Sequence of chain 1.B:
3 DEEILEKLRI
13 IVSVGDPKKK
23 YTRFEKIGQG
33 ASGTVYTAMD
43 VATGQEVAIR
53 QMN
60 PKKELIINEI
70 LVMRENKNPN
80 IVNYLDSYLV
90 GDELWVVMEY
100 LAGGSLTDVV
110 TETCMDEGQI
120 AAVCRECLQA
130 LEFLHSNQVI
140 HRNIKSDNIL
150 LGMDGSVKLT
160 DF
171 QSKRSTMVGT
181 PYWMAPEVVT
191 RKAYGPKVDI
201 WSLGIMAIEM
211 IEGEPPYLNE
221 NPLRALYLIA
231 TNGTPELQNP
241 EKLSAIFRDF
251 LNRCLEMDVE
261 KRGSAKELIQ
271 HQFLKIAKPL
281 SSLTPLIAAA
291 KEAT

This small molecule binds to this protein.
Small molecule (SMILES): Nc1ncnc2c1ncn2[C@@H]1O[C@H](CO[P](=O)(O)O[P](=O)(O)NP(=O)(O)O)[C@@H](O)[C@H]1O

Binding-site contacts:
Ligand atom C4' contacts residue GLY30 of chain 1.A at 4.0 Å.
Ligand atom O2A contacts residue GLY32 of chain 1.A at 3.0 Å.
Ligand atom O1G contacts residue ALA33 of chain 1.A at 3.5 Å (h-bond).
Ligand atom N6 contacts residue ALA50 of chain 1.A at 3.8 Å.
Ligand atom C5 contacts residue MET97 of chain 1.A at 4.0 Å (hydrophobic).
Ligand atom N1 contacts residue TYR99 of chain 1.A at 3.8 Å.
Ligand atom N6 contacts residue GLU98 of chain 1.A at 3.0 Å (salt-bridge).
Ligand atom O1A contacts residue VAL37 of chain 1.A at 3.8 Å.
Ligand atom O1A contacts residue ARG52 of chain 1.A at 2.9 Å (salt-bridge).
Ligand atom O5' contacts residue GLY32 of chain 1.A at 3.2 Å.
Ligand atom O2G contacts residue MG1 of chain 1.C at 3.3 Å.
Ligand atom C5' contacts residue GLY30 of chain 1.A at 4.0 Å.
Ligand atom C4 contacts residue LEU149 of chain 1.A at 4.0 Å (hydrophobic).
Ligand atom C6 contacts residue MET97 of chain 1.A at 3.9 Å (hydrophobic).
Ligand atom O3G contacts residue MG1 of chain 1.C at 4.1 Å.
Ligand atom C2 contacts residue LEU100 of chain 1.A at 3.2 Å (hydrophobic).
Ligand atom O1G contacts residue SER34 of chain 1.A at 4.0 Å.
Ligand atom O4' contacts residue ILE29 of chain 1.A at 2.5 Å.
Ligand atom O3G contacts residue THR176 of chain 1.B at 3.6 Å.
Ligand atom C5' contacts residue VAL37 of chain 1.A at 3.4 Å (hydrophobic).
Ligand atom N1 contacts residue LEU100 of chain 1.A at 3.3 Å (h-bond).
Ligand atom N1 contacts residue LEU149 of chain 1.A at 4.0 Å.
Ligand atom N1 contacts residue ALA50 of chain 1.A at 3.8 Å.
Ligand atom C6 contacts residue GLU98 of chain 1.A at 3.9 Å.
Ligand atom O2A contacts residue ALA33 of chain 1.A at 3.3 Å (h-bond).
Ligand atom N7 contacts residue LEU149 of chain 1.A at 3.9 Å.
Ligand atom N7 contacts residue MET97 of chain 1.A at 3.7 Å.
Ligand atom C1' contacts residue ILE29 of chain 1.A at 3.2 Å (hydrophobic).
Ligand atom PA contacts residue GLY32 of chain 1.A at 3.7 Å.
Ligand atom N1 contacts residue GLU98 of chain 1.A at 3.8 Å.
Ligand atom N6 contacts residue LEU149 of chain 1.A at 4.0 Å.
Ligand atom C2 contacts residue TYR99 of chain 1.A at 3.6 Å (hydrophobic).
Ligand atom O3G contacts residue SER175 of chain 1.B at 3.4 Å (h-bond).
Ligand atom O1B contacts residue MG1 of chain 1.C at 2.6 Å.
Ligand atom C6 contacts residue LEU149 of chain 1.A at 3.6 Å (hydrophobic).
Ligand atom N6 contacts residue MET97 of chain 1.A at 3.1 Å.
Ligand atom C6 contacts residue ALA50 of chain 1.A at 3.9 Å (hydrophobic).
Ligand atom O5' contacts residue VAL37 of chain 1.A at 4.0 Å.
Ligand atom C4' contacts residue ILE29 of chain 1.A at 3.4 Å (hydrophobic).
Ligand atom C5 contacts residue LEU149 of chain 1.A at 3.6 Å (hydrophobic).

Sequence of chain 1.A:
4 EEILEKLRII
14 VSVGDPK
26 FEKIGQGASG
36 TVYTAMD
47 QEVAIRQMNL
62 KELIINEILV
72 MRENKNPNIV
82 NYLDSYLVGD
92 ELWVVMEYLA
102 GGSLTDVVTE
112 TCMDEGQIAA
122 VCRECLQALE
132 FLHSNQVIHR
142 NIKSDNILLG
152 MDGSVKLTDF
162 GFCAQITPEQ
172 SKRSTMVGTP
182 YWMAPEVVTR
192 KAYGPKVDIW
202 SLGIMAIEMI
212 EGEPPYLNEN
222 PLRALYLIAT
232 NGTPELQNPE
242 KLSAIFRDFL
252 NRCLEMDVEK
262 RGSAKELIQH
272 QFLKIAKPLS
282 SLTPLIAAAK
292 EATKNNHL